The small molecule below binds the protein below.
Small molecule (SMILES): CC(=O)N[C@H]1[C@H](O[C@H]2[C@H](O)[C@@H](NC(C)=O)CO[C@@H]2CO)O[C@H](CO)[C@@H](O)[C@@H]1O

Binding-site contacts:
Ligand atom C4 contacts residue ASP43 of chain 1.B at 4.3 Å.
Ligand atom C7 contacts residue ASN112 of chain 1.C at 3.4 Å.
Ligand atom C6 contacts residue ASP43 of chain 1.B at 3.4 Å.
Ligand atom O5 contacts residue VAL42 of chain 1.B at 4.2 Å.
Ligand atom O5 contacts residue ASN112 of chain 1.C at 2.4 Å (h-bond).
Ligand atom O6 contacts residue ASN112 of chain 1.C at 4.2 Å.
Ligand atom O5 contacts residue ASP43 of chain 1.B at 3.7 Å.
Ligand atom N2 contacts residue ASN112 of chain 1.C at 3.0 Å (h-bond).
Ligand atom C1 contacts residue ASP43 of chain 1.B at 4.4 Å.
Ligand atom O6 contacts residue ASP43 of chain 1.B at 4.0 Å.
Ligand atom C1 contacts residue ASN112 of chain 1.C at 1.4 Å.
Ligand atom C3 contacts residue ASN112 of chain 1.C at 3.8 Å.
Ligand atom C5 contacts residue ASN112 of chain 1.C at 3.6 Å.
Ligand atom C5 contacts residue ASP43 of chain 1.B at 4.0 Å.
Ligand atom C4 contacts residue ASN112 of chain 1.C at 4.3 Å.
Ligand atom C2 contacts residue ASN112 of chain 1.C at 2.5 Å.
Ligand atom O7 contacts residue ASN112 of chain 1.C at 3.4 Å (h-bond).

Sequence of chain 1.C:
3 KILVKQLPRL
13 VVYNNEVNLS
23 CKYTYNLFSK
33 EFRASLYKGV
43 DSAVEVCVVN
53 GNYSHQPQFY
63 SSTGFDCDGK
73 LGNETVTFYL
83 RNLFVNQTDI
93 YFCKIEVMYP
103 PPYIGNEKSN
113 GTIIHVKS

Sequence of chain 1.B:
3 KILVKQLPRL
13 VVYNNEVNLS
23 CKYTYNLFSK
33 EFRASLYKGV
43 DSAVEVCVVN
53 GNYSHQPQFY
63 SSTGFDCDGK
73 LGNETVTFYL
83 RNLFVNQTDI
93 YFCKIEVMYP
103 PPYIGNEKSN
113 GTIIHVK